Binding-site contacts:
Ligand atom C8 contacts residue ARG46 of chain 2.D at 4.1 Å.
Ligand atom C6 contacts residue SER39 of chain 2.D at 3.9 Å.
Ligand atom O2 contacts residue ARG35 of chain 2.D at 2.7 Å (salt-bridge).
Ligand atom C5 contacts residue ARG85 of chain 2.D at 4.0 Å.
Ligand atom C8 contacts residue ILE42 of chain 2.D at 3.7 Å (hydrophobic).
Ligand atom C1 contacts residue SER39 of chain 2.D at 3.5 Å.
Ligand atom O2 contacts residue VAL62 of chain 2.D at 3.5 Å.
Ligand atom C9 contacts residue SER39 of chain 2.D at 3.3 Å.
Ligand atom O2 contacts residue LEU81 of chain 2.D at 3.6 Å.
Ligand atom O1 contacts residue SER39 of chain 2.D at 2.4 Å (h-bond).
Ligand atom C11 contacts residue ARG58 of chain 2.D at 4.0 Å.
Ligand atom O3 contacts residue ARG18 of chain 1.D at 2.6 Å (salt-bridge).
Ligand atom O5 contacts residue LEU54 of chain 2.D at 3.7 Å.
Ligand atom C3 contacts residue ARG58 of chain 2.D at 3.9 Å.
Ligand atom C3 contacts residue GLU59 of chain 2.D at 3.7 Å.
Ligand atom C2 contacts residue LEU81 of chain 2.D at 4.1 Å (hydrophobic).
Ligand atom C11 contacts residue ARG46 of chain 2.D at 3.9 Å.
Ligand atom C5 contacts residue ARG46 of chain 2.D at 3.8 Å.
Ligand atom C6 contacts residue ARG85 of chain 2.D at 3.7 Å.
Ligand atom O3 contacts residue ILE42 of chain 2.D at 3.7 Å.
Ligand atom C2 contacts residue ARG58 of chain 2.D at 3.7 Å.
Ligand atom O1 contacts residue LEU81 of chain 2.D at 3.7 Å.
Ligand atom O4 contacts residue ARG18 of chain 1.D at 3.0 Å (salt-bridge).
Ligand atom C10 contacts residue ARG35 of chain 2.D at 3.4 Å.
Ligand atom C10 contacts residue SER39 of chain 2.D at 2.9 Å.
Ligand atom O4 contacts residue ARG58 of chain 2.D at 2.8 Å (salt-bridge).
Ligand atom C11 contacts residue ILE42 of chain 2.D at 3.8 Å (hydrophobic).
Ligand atom O3 contacts residue ARG46 of chain 2.D at 2.8 Å (salt-bridge).
Ligand atom C4 contacts residue VAL55 of chain 2.D at 4.0 Å (hydrophobic).
Ligand atom C9 contacts residue ILE42 of chain 2.D at 4.1 Å (hydrophobic).
Ligand atom C10 contacts residue LEU81 of chain 2.D at 3.6 Å (hydrophobic).
Ligand atom O7 contacts residue ARG46 of chain 2.D at 3.2 Å (salt-bridge).
Ligand atom O5 contacts residue VAL55 of chain 2.D at 3.4 Å (h-bond).
Ligand atom O5 contacts residue GLU59 of chain 2.D at 3.1 Å (salt-bridge).
Ligand atom O2 contacts residue SER39 of chain 2.D at 3.5 Å (h-bond).
Ligand atom O5 contacts residue ARG85 of chain 2.D at 4.0 Å.
Ligand atom C4 contacts residue ARG46 of chain 2.D at 3.8 Å.
Ligand atom O7 contacts residue ILE42 of chain 2.D at 4.1 Å.
Ligand atom C11 contacts residue ARG18 of chain 1.D at 3.3 Å.
Ligand atom O1 contacts residue ARG35 of chain 2.D at 3.0 Å (salt-bridge).

The protein below binds the small molecule below.
Small molecule (SMILES): O=C(O)[C@@H]1C[C@]2(C(=O)O)C=C[C@@H](O)[C@@H](C2)O1

Sequence of chain 1.D:
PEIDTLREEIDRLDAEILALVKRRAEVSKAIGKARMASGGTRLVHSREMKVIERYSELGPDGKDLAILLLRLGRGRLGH

Sequence of chain 2.D:
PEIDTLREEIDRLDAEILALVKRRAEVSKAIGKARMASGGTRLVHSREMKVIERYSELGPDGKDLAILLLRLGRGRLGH